This small molecule binds to this protein.
Small molecule (SMILES): CC(C)CC(=O)C(=O)O

Binding-site contacts:
Ligand atom O2 contacts residue GLY93 of chain 1.A at 3.4 Å (h-bond).
Ligand atom O3 contacts residue PHE255 of chain 1.A at 3.4 Å.
Ligand atom C1 contacts residue GLY93 of chain 1.A at 2.9 Å.
Ligand atom C3 contacts residue SER71 of chain 1.A at 4.0 Å.
Ligand atom C2 contacts residue ARG210 of chain 1.A at 4.0 Å.
Ligand atom C5 contacts residue PHE14 of chain 1.A at 4.0 Å (hydrophobic).
Ligand atom C5 contacts residue TRP73 of chain 1.A at 4.3 Å (hydrophobic).
Ligand atom O3 contacts residue ARG210 of chain 1.A at 3.0 Å (salt-bridge).
Ligand atom O2 contacts residue SER72 of chain 1.A at 3.2 Å (h-bond).
Ligand atom C5 contacts residue ILE17 of chain 1.A at 4.2 Å (hydrophobic).
Ligand atom C3 contacts residue TRP73 of chain 1.A at 3.9 Å (hydrophobic).
Ligand atom C6 contacts residue PHE14 of chain 1.A at 4.1 Å (hydrophobic).
Ligand atom C6 contacts residue ALA187 of chain 1.A at 4.3 Å (hydrophobic).
Ligand atom C1 contacts residue SER72 of chain 1.A at 3.2 Å.
Ligand atom C3 contacts residue GLY93 of chain 1.A at 3.4 Å.
Ligand atom C2 contacts residue LEU138 of chain 1.A at 4.1 Å (hydrophobic).
Ligand atom O2 contacts residue ALA95 of chain 1.A at 2.8 Å (h-bond).
Ligand atom O2 contacts residue SER94 of chain 1.A at 3.6 Å.
Ligand atom O3 contacts residue PRO211 of chain 1.A at 3.8 Å.
Ligand atom O1 contacts residue TRP73 of chain 1.A at 3.9 Å.
Ligand atom C1 contacts residue LEU138 of chain 1.A at 3.7 Å (hydrophobic).
Ligand atom C2 contacts residue GLY93 of chain 1.A at 3.1 Å.
Ligand atom O3 contacts residue GLY93 of chain 1.A at 3.6 Å.
Ligand atom C1 contacts residue ALA95 of chain 1.A at 3.8 Å (hydrophobic).
Ligand atom C1 contacts residue ARG210 of chain 1.A at 3.8 Å.
Ligand atom C4 contacts residue ILE17 of chain 1.A at 4.3 Å (hydrophobic).
Ligand atom O1 contacts residue GLY93 of chain 1.A at 3.1 Å (h-bond).
Ligand atom O1 contacts residue SER72 of chain 1.A at 2.4 Å (h-bond).
Ligand atom O2 contacts residue ARG210 of chain 1.A at 2.8 Å (salt-bridge).
Ligand atom C1 contacts residue SER94 of chain 1.A at 4.0 Å.
Ligand atom O1 contacts residue LEU138 of chain 1.A at 3.9 Å.
Ligand atom C2 contacts residue PHE255 of chain 1.A at 4.2 Å (hydrophobic).
Ligand atom O2 contacts residue LEU138 of chain 1.A at 3.5 Å.
Ligand atom C4 contacts residue PHE255 of chain 1.A at 4.0 Å (hydrophobic).
Ligand atom C6 contacts residue MSE134 of chain 1.A at 4.3 Å.
Ligand atom O1 contacts residue SER71 of chain 1.A at 3.8 Å.
Ligand atom O1 contacts residue SER94 of chain 1.A at 4.0 Å.
Ligand atom O1 contacts residue ALA95 of chain 1.A at 4.1 Å.
Ligand atom C5 contacts residue CYS70 of chain 1.A at 4.1 Å (hydrophobic).
Ligand atom C6 contacts residue ILE17 of chain 1.A at 4.2 Å (hydrophobic).

Sequence of chain 1.A:
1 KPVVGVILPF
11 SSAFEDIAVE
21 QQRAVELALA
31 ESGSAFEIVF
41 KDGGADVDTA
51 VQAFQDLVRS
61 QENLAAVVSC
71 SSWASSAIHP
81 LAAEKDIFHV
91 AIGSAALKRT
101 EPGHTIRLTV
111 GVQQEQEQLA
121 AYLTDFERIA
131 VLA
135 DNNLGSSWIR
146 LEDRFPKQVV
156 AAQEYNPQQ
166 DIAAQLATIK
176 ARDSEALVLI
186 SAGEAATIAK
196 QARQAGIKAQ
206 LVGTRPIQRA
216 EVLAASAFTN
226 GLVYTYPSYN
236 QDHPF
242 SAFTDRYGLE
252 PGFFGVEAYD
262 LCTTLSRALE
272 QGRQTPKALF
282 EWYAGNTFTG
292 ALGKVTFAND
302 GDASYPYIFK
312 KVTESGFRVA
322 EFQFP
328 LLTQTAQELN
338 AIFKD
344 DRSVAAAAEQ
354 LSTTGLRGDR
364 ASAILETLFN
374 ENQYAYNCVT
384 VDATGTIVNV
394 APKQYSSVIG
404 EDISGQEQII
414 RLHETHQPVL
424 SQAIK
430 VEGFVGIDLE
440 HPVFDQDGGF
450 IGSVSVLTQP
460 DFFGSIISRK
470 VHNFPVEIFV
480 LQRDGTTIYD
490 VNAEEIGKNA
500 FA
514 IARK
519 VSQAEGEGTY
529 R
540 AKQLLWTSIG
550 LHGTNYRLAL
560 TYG